Sequence of chain 13.Q:
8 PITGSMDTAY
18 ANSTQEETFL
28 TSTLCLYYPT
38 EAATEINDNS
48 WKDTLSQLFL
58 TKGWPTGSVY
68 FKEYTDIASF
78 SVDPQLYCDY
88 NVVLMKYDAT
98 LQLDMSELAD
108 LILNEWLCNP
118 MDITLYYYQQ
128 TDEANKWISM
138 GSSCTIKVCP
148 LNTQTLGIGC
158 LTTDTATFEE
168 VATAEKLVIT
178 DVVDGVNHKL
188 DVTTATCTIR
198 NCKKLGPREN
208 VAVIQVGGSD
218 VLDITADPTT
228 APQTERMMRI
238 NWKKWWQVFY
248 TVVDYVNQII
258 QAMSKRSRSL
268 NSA

Binding-site contacts:
Ligand atom C3 contacts residue ASN19 of chain 13.Q at 4.4 Å.
Ligand atom C6 contacts residue ASN19 of chain 13.Q at 4.0 Å.
Ligand atom O6 contacts residue ASN19 of chain 13.Q at 4.3 Å.
Ligand atom C8 contacts residue TYR17 of chain 13.Q at 4.3 Å (hydrophobic).
Ligand atom C2 contacts residue ASN19 of chain 13.Q at 3.4 Å.
Ligand atom C5 contacts residue ASN19 of chain 13.Q at 3.3 Å.
Ligand atom O5 contacts residue ASN19 of chain 13.Q at 2.1 Å (h-bond).
Ligand atom C4 contacts residue ASN19 of chain 13.Q at 4.5 Å.
Ligand atom N2 contacts residue ASN19 of chain 13.Q at 4.1 Å.
Ligand atom C1 contacts residue ASN19 of chain 13.Q at 1.9 Å.

A protein and the small-molecule ligand that binds it are described below.
Small molecule (SMILES): CC(=O)N[C@H]1[C@H](O[C@H]2[C@H](O)[C@@H](NC(C)=O)CO[C@@H]2CO)O[C@H](CO)[C@@H](O)[C@@H]1O